Binding-site contacts:
Ligand atom C8 contacts residue THR1100 of chain 1.C at 4.2 Å.
Ligand atom C4 contacts residue HIS1101 of chain 1.C at 4.0 Å.
Ligand atom C3 contacts residue HIS1101 of chain 1.C at 3.8 Å.
Ligand atom C6 contacts residue PHE1103 of chain 1.C at 3.5 Å (hydrophobic).
Ligand atom C5 contacts residue THR1100 of chain 1.C at 4.5 Å.
Ligand atom C2 contacts residue THR1100 of chain 1.C at 3.7 Å.
Ligand atom N2 contacts residue HIS1101 of chain 1.C at 4.5 Å.
Ligand atom C5 contacts residue HIS1101 of chain 1.C at 4.0 Å.
Ligand atom C8 contacts residue ASN1098 of chain 1.C at 3.8 Å.
Ligand atom C5 contacts residue PHE1103 of chain 1.C at 3.8 Å (hydrophobic).
Ligand atom C2 contacts residue ASN1098 of chain 1.C at 2.5 Å.
Ligand atom C7 contacts residue HIS1101 of chain 1.C at 3.9 Å.
Ligand atom N2 contacts residue ASN1098 of chain 1.C at 2.8 Å (h-bond).
Ligand atom O3 contacts residue THR1100 of chain 1.C at 4.2 Å.
Ligand atom C8 contacts residue HIS1101 of chain 1.C at 4.1 Å.
Ligand atom O7 contacts residue HIS1101 of chain 1.C at 3.7 Å.
Ligand atom O7 contacts residue ASN1098 of chain 1.C at 2.8 Å (h-bond).
Ligand atom C1 contacts residue THR1100 of chain 1.C at 3.7 Å.
Ligand atom O5 contacts residue PHE1103 of chain 1.C at 3.8 Å.
Ligand atom C4 contacts residue THR1100 of chain 1.C at 4.4 Å.
Ligand atom O4 contacts residue HIS1101 of chain 1.C at 3.6 Å.
Ligand atom C3 contacts residue THR1100 of chain 1.C at 3.4 Å.
Ligand atom C3 contacts residue ASN1098 of chain 1.C at 3.8 Å.
Ligand atom C4 contacts residue ASN1098 of chain 1.C at 4.2 Å.
Ligand atom O5 contacts residue ASN1098 of chain 1.C at 2.4 Å (h-bond).
Ligand atom N2 contacts residue THR1100 of chain 1.C at 3.5 Å (h-bond).
Ligand atom C5 contacts residue ASN1098 of chain 1.C at 3.7 Å.
Ligand atom C1 contacts residue ASN1098 of chain 1.C at 1.4 Å.
Ligand atom C7 contacts residue ASN1098 of chain 1.C at 3.0 Å.

Sequence of chain 1.C:
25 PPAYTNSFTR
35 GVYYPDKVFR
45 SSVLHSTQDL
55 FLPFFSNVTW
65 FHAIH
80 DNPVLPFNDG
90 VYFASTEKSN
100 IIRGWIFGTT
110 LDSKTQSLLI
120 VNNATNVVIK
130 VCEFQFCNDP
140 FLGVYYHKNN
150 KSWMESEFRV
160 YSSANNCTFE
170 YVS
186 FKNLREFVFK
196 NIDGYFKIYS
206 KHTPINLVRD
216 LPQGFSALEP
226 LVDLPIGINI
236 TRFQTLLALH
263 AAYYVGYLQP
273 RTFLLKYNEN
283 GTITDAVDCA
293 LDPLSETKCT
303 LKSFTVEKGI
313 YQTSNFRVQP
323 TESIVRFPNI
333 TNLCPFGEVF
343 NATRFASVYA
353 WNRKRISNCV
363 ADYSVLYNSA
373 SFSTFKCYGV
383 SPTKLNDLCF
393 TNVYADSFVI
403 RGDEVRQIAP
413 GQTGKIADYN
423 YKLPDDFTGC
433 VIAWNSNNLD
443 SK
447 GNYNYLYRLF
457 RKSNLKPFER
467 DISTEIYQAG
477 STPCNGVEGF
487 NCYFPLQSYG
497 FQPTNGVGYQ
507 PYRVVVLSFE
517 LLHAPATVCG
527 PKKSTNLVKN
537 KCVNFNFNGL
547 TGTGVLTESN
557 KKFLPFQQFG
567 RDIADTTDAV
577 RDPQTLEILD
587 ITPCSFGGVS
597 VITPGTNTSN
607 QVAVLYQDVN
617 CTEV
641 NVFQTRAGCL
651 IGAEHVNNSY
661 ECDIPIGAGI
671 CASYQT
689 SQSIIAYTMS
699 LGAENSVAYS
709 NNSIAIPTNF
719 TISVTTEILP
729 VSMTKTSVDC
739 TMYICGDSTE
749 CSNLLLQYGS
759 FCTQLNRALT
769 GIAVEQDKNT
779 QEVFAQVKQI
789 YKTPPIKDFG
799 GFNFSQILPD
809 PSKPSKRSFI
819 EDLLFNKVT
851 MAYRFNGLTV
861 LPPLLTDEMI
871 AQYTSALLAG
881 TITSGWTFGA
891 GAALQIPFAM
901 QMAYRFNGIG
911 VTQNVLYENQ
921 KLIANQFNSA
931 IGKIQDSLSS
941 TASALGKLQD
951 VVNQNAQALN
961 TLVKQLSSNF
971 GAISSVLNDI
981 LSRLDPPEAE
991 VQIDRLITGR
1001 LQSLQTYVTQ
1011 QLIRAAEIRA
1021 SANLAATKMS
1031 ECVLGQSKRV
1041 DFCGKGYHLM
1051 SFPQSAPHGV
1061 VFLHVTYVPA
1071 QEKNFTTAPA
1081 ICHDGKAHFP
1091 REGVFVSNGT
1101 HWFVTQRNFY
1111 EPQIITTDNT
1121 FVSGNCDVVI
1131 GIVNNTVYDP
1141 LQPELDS

A protein and the small-molecule ligand that binds it are described below.
Small molecule (SMILES): CC(=O)N[C@H]1[C@H](O[C@H]2[C@H](O)[C@@H](NC(C)=O)CO[C@@H]2CO)O[C@H](CO)[C@@H](O)[C@@H]1O